Binding-site contacts:
Ligand atom O4 contacts residue TYR58 of chain 1.B at 3.9 Å.
Ligand atom O7 contacts residue ASN4 of chain 1.A at 3.6 Å.
Ligand atom O5 contacts residue ARG63 of chain 1.B at 2.8 Å (salt-bridge).
Ligand atom O7 contacts residue TYR58 of chain 1.B at 2.6 Å (h-bond).
Ligand atom O7 contacts residue ASN2 of chain 1.A at 3.6 Å.
Ligand atom C5 contacts residue PRO57 of chain 1.B at 3.9 Å (hydrophobic).
Ligand atom C3 contacts residue ASN4 of chain 1.A at 3.8 Å.
Ligand atom C3 contacts residue TYR58 of chain 1.B at 4.2 Å (hydrophobic).
Ligand atom C4 contacts residue ASN2 of chain 1.A at 3.6 Å.
Ligand atom O7 contacts residue PRO1 of chain 1.A at 3.9 Å.
Ligand atom C6 contacts residue ARG63 of chain 1.B at 3.7 Å.
Ligand atom C1 contacts residue PRO57 of chain 1.B at 3.8 Å (hydrophobic).
Ligand atom C8 contacts residue ASN4 of chain 1.A at 4.0 Å.
Ligand atom C5 contacts residue ARG63 of chain 1.B at 3.9 Å.
Ligand atom C4 contacts residue ASN4 of chain 1.A at 4.2 Å.
Ligand atom C2 contacts residue ASN2 of chain 1.A at 3.9 Å.
Ligand atom O5 contacts residue ASN4 of chain 1.A at 2.2 Å (h-bond).
Ligand atom O5 contacts residue THR112 of chain 1.B at 3.6 Å.
Ligand atom C3 contacts residue ASN2 of chain 1.A at 3.9 Å.
Ligand atom C8 contacts residue THR112 of chain 1.B at 4.1 Å.
Ligand atom C2 contacts residue ASN4 of chain 1.A at 2.5 Å.
Ligand atom O5 contacts residue PRO57 of chain 1.B at 3.3 Å (h-bond).
Ligand atom C8 contacts residue PRO57 of chain 1.B at 3.9 Å (hydrophobic).
Ligand atom O5 contacts residue ASN2 of chain 1.A at 4.0 Å.
Ligand atom C7 contacts residue SER3 of chain 1.A at 3.8 Å.
Ligand atom C7 contacts residue TYR58 of chain 1.B at 3.4 Å (hydrophobic).
Ligand atom C8 contacts residue SER3 of chain 1.A at 3.1 Å.
Ligand atom C1 contacts residue ASN2 of chain 1.A at 3.6 Å.
Ligand atom C5 contacts residue ASN2 of chain 1.A at 3.8 Å.
Ligand atom N2 contacts residue ASN4 of chain 1.A at 2.9 Å (h-bond).
Ligand atom C6 contacts residue SER113 of chain 1.B at 4.0 Å.
Ligand atom O6 contacts residue THR112 of chain 1.B at 4.1 Å.
Ligand atom C1 contacts residue ASN4 of chain 1.A at 1.4 Å.
Ligand atom C1 contacts residue THR112 of chain 1.B at 4.0 Å.
Ligand atom C8 contacts residue TYR58 of chain 1.B at 3.6 Å (hydrophobic).
Ligand atom C7 contacts residue ASN4 of chain 1.A at 3.5 Å.
Ligand atom O7 contacts residue SER3 of chain 1.A at 2.9 Å (h-bond).
Ligand atom C5 contacts residue ASN4 of chain 1.A at 3.5 Å.
Ligand atom C6 contacts residue LEU114 of chain 1.B at 3.6 Å (hydrophobic).
Ligand atom C1 contacts residue ARG63 of chain 1.B at 3.8 Å.

Sequence of chain 1.A:
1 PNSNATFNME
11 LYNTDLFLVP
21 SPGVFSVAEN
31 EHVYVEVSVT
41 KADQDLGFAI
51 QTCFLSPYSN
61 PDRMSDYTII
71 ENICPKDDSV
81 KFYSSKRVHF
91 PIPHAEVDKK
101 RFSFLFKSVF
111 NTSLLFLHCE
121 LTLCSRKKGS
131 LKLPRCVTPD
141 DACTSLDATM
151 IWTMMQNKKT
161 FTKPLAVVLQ

Sequence of chain 1.B:
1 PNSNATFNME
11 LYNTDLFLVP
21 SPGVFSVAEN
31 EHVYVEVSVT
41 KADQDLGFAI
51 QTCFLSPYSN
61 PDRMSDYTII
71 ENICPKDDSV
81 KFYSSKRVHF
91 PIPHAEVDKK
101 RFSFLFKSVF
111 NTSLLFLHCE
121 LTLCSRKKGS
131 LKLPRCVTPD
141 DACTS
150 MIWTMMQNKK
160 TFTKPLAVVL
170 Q

This protein binds this small molecule.
Small molecule (SMILES): CC(=O)N[C@H]1[C@H](O[C@H]2[C@H](O[C@@H]3O[C@@H](C)[C@@H](O)[C@@H](O)[C@@H]3O)[C@@H](NC(C)=O)CO[C@@H]2CO[C@@H]2O[C@@H](C)[C@@H](O)[C@@H](O)[C@@H]2O)O[C@H](CO)[C@@H](O[C@@H]2O[C@H](CO)[C@@H](O)[C@H](O)[C@@H]2O)[C@@H]1O